The small molecule below binds the protein below.
Small molecule (SMILES): CC(=O)Nc1ccc(Oc2ncccn2)cc1

Binding-site contacts:
Ligand atom N1 contacts residue LEU52 of chain 1.A at 3.8 Å.
Ligand atom C contacts residue ILE143 of chain 1.A at 4.4 Å (hydrophobic).
Ligand atom C2 contacts residue ILE143 of chain 1.A at 3.8 Å (hydrophobic).
Ligand atom C7 contacts residue HIS132 of chain 1.A at 4.2 Å.
Ligand atom C9 contacts residue VAL84 of chain 1.A at 3.4 Å (hydrophobic).
Ligand atom C11 contacts residue VAL134 of chain 1.A at 4.3 Å (hydrophobic).
Ligand atom N2 contacts residue LEU52 of chain 1.A at 3.5 Å.
Ligand atom O1 contacts residue LEU52 of chain 1.A at 4.4 Å.
Ligand atom C8 contacts residue VAL84 of chain 1.A at 3.4 Å (hydrophobic).
Ligand atom C4 contacts residue ILE143 of chain 1.A at 3.8 Å (hydrophobic).
Ligand atom C10 contacts residue VAL134 of chain 1.A at 4.0 Å (hydrophobic).
Ligand atom O contacts residue ILE143 of chain 1.A at 3.9 Å.
Ligand atom C7 contacts residue ILE143 of chain 1.A at 3.8 Å (hydrophobic).
Ligand atom C11 contacts residue ILE143 of chain 1.A at 4.0 Å (hydrophobic).
Ligand atom C1 contacts residue ARG141 of chain 1.A at 3.5 Å.
Ligand atom N1 contacts residue ILE143 of chain 1.A at 3.3 Å.
Ligand atom C5 contacts residue ILE143 of chain 1.A at 3.9 Å (hydrophobic).
Ligand atom C2 contacts residue ARG141 of chain 1.A at 3.6 Å.
Ligand atom N contacts residue ILE143 of chain 1.A at 3.6 Å.
Ligand atom C9 contacts residue LEU52 of chain 1.A at 3.4 Å (hydrophobic).
Ligand atom C6 contacts residue ILE143 of chain 1.A at 4.3 Å (hydrophobic).
Ligand atom C1 contacts residue ILE143 of chain 1.A at 3.8 Å (hydrophobic).
Ligand atom C10 contacts residue ILE143 of chain 1.A at 4.0 Å (hydrophobic).
Ligand atom C3 contacts residue ILE143 of chain 1.A at 4.0 Å (hydrophobic).
Ligand atom C contacts residue ARG141 of chain 1.A at 3.4 Å.
Ligand atom C7 contacts residue LEU52 of chain 1.A at 3.8 Å (hydrophobic).
Ligand atom C8 contacts residue LEU52 of chain 1.A at 3.6 Å (hydrophobic).
Ligand atom C6 contacts residue LEU52 of chain 1.A at 3.6 Å (hydrophobic).
Ligand atom C11 contacts residue ARG141 of chain 1.A at 3.6 Å.
Ligand atom N contacts residue ARG141 of chain 1.A at 2.8 Å (salt-bridge).
Ligand atom C contacts residue GLN140 of chain 1.A at 3.6 Å.

Sequence of chain 1.A:
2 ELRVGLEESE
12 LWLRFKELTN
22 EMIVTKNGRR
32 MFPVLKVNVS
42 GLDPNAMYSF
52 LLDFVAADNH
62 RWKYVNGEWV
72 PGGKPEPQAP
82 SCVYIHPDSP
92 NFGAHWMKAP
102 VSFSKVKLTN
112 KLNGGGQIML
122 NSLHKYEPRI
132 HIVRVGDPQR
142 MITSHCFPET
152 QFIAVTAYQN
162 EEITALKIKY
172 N